Sequence of chain 1.E:
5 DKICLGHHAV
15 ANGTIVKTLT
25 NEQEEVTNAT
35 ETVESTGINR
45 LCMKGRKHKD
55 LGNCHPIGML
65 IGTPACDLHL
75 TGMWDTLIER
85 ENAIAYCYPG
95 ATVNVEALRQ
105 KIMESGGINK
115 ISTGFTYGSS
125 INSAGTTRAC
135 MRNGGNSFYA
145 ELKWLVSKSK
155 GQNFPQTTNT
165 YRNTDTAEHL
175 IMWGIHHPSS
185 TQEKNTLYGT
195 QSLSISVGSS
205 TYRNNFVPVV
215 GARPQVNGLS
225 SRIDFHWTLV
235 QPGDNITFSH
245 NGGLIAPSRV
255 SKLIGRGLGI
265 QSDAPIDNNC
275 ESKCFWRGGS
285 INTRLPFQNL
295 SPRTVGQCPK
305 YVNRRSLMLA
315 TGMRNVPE

This small molecule binds to this protein.
Small molecule (SMILES): CC(=O)N[C@H]1[C@H](O[C@H]2[C@H](O)[C@@H](NC(C)=O)CO[C@@H]2CO)O[C@H](CO)[C@@H](O[C@@H]2O[C@H](CO[C@H]3O[C@H](CO)[C@@H](O)[C@H](O)[C@@H]3O)[C@@H](O)[C@H](O)[C@@H]2O)[C@@H]1O

Sequence of chain 1.C:
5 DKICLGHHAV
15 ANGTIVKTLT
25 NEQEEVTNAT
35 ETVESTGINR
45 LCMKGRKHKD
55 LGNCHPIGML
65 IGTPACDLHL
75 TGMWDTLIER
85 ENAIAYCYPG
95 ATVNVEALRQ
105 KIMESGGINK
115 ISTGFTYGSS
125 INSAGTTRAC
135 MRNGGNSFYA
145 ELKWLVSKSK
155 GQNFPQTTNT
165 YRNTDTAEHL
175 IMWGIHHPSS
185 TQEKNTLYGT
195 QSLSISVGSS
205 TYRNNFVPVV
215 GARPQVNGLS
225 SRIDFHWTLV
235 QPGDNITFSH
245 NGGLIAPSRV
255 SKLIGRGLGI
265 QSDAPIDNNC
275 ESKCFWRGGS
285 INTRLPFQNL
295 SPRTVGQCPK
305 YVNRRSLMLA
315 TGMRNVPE

Binding-site contacts:
Ligand atom C8 contacts residue PRO218 of chain 1.C at 3.8 Å (hydrophobic).
Ligand atom C1 contacts residue GLY237 of chain 1.E at 4.5 Å.
Ligand atom O5 contacts residue ASN239 of chain 1.E at 2.1 Å (h-bond).
Ligand atom C1 contacts residue ASN239 of chain 1.E at 1.4 Å.
Ligand atom O7 contacts residue ASN239 of chain 1.E at 3.9 Å.
Ligand atom C1 contacts residue ARG166 of chain 1.E at 4.2 Å.
Ligand atom C8 contacts residue ASP238 of chain 1.E at 4.0 Å.
Ligand atom O7 contacts residue GLN219 of chain 1.C at 4.1 Å.
Ligand atom O6 contacts residue ARG166 of chain 1.E at 3.0 Å (salt-bridge).
Ligand atom C7 contacts residue ASN239 of chain 1.E at 3.5 Å.
Ligand atom O7 contacts residue PRO218 of chain 1.C at 3.4 Å.
Ligand atom N2 contacts residue ASN239 of chain 1.E at 2.8 Å (h-bond).
Ligand atom C5 contacts residue ASN239 of chain 1.E at 3.5 Å.
Ligand atom C8 contacts residue ASN239 of chain 1.E at 4.4 Å.
Ligand atom C4 contacts residue ASN239 of chain 1.E at 4.0 Å.
Ligand atom C8 contacts residue GLY237 of chain 1.E at 4.5 Å.
Ligand atom C5 contacts residue ARG166 of chain 1.E at 3.7 Å.
Ligand atom C2 contacts residue ASN239 of chain 1.E at 2.2 Å.
Ligand atom C3 contacts residue ASN239 of chain 1.E at 3.6 Å.
Ligand atom C8 contacts residue SER204 of chain 1.E at 4.0 Å.
Ligand atom O5 contacts residue ARG166 of chain 1.E at 3.2 Å.
Ligand atom N2 contacts residue GLY237 of chain 1.E at 4.1 Å.
Ligand atom C7 contacts residue PRO218 of chain 1.C at 3.8 Å (hydrophobic).
Ligand atom C6 contacts residue ARG166 of chain 1.E at 3.3 Å.